Binding-site contacts:
Ligand atom F28 contacts residue VAL104 of chain 1.A at 3.0 Å.
Ligand atom O18 contacts residue THR59 of chain 1.A at 3.6 Å.
Ligand atom C5 contacts residue TYR97 of chain 1.A at 3.2 Å (hydrophobic).
Ligand atom C11 contacts residue GLY61 of chain 1.A at 3.3 Å.
Ligand atom F23 contacts residue TYR97 of chain 1.A at 3.5 Å.
Ligand atom F28 contacts residue ILE101 of chain 1.A at 3.5 Å.
Ligand atom C9 contacts residue TYR97 of chain 1.A at 3.6 Å (hydrophobic).
Ligand atom C5 contacts residue THR59 of chain 1.A at 3.4 Å.
Ligand atom C1 contacts residue GLN100 of chain 1.A at 3.5 Å.
Ligand atom C17 contacts residue GLY11 of chain 1.A at 3.4 Å.
Ligand atom C27 contacts residue GLN100 of chain 1.A at 3.5 Å.
Ligand atom C7 contacts residue GLU63 of chain 1.A at 3.3 Å.
Ligand atom C4 contacts residue THR59 of chain 1.A at 3.5 Å.
Ligand atom C16 contacts residue GDP1 of chain 1.B at 3.6 Å.
Ligand atom N6 contacts residue TYR97 of chain 1.A at 3.5 Å.
Ligand atom C21 contacts residue MET73 of chain 1.A at 3.5 Å (hydrophobic).
Ligand atom C15 contacts residue CYS13 of chain 1.A at 2.7 Å (hydrophobic).
Ligand atom N6 contacts residue GLY11 of chain 1.A at 2.9 Å (h-bond).
Ligand atom F28 contacts residue GLN100 of chain 1.A at 3.2 Å.
Ligand atom C25 contacts residue MET73 of chain 1.A at 3.4 Å (hydrophobic).
Ligand atom F28 contacts residue MET73 of chain 1.A at 3.4 Å.
Ligand atom C16 contacts residue CYS13 of chain 1.A at 1.8 Å (hydrophobic).
Ligand atom C8 contacts residue GLN62 of chain 1.A at 3.5 Å.
Ligand atom C24 contacts residue ILE101 of chain 1.A at 3.5 Å (hydrophobic).
Ligand atom C26 contacts residue MET73 of chain 1.A at 3.3 Å (hydrophobic).
Ligand atom O18 contacts residue VAL10 of chain 1.A at 3.1 Å.
Ligand atom O14 contacts residue CYS13 of chain 1.A at 3.4 Å.
Ligand atom C9 contacts residue GLU63 of chain 1.A at 3.1 Å.
Ligand atom C10 contacts residue GLU63 of chain 1.A at 3.3 Å.
Ligand atom C13 contacts residue CYS13 of chain 1.A at 3.2 Å (hydrophobic).
Ligand atom C2 contacts residue GLU63 of chain 1.A at 3.5 Å.
Ligand atom C7 contacts residue TYR97 of chain 1.A at 3.4 Å (hydrophobic).
Ligand atom O18 contacts residue GLY11 of chain 1.A at 2.8 Å (h-bond).
Ligand atom C27 contacts residue MET73 of chain 1.A at 3.6 Å (hydrophobic).
Ligand atom C8 contacts residue GLU63 of chain 1.A at 3.3 Å.
Ligand atom C24 contacts residue MET73 of chain 1.A at 3.6 Å (hydrophobic).
Ligand atom O14 contacts residue GDP1 of chain 1.B at 3.5 Å (h-bond).
Ligand atom O14 contacts residue LYS17 of chain 1.A at 2.8 Å (salt-bridge).
Ligand atom C21 contacts residue GLN100 of chain 1.A at 3.6 Å.
Ligand atom C4 contacts residue TYR97 of chain 1.A at 3.3 Å (hydrophobic).

This small molecule binds to this protein.
Small molecule (SMILES): CCC(=O)N1CC[C@@H](C2=NC(=O)c3cc(-c4ccc(F)cc4F)ccc3C2)C1

Sequence of chain 1.A:
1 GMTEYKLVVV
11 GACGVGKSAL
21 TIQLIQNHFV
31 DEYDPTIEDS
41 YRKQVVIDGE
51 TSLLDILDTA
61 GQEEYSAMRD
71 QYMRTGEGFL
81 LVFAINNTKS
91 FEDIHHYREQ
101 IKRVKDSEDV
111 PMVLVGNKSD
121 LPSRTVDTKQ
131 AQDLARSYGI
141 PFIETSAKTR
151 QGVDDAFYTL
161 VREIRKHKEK